Binding-site contacts:
Ligand atom CA contacts residue ASP35 of chain 1.C at 4.2 Å.
Ligand atom CA contacts residue ARG32 of chain 1.C at 3.8 Å.

Sequence of chain 1.C:
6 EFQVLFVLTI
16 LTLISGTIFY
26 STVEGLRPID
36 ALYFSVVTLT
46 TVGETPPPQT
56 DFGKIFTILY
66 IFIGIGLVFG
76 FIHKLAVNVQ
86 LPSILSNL

This small molecule binds to this protein.
Small molecule (SMILES): NCC(=O)O